Sequence of chain 1.A:
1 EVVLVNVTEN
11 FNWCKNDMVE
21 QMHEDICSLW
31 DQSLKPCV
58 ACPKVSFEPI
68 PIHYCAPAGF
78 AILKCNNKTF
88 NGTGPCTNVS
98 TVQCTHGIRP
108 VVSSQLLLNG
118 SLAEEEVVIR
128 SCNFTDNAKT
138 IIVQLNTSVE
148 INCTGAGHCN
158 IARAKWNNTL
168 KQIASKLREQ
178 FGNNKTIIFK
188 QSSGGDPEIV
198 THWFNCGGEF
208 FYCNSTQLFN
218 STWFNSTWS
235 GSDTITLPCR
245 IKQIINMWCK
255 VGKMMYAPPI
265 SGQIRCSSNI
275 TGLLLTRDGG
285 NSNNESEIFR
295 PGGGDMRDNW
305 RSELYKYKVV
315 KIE

Binding-site contacts:
Ligand atom O7 contacts residue ASN288 of chain 1.A at 3.9 Å.
Ligand atom C3 contacts residue ASN288 of chain 1.A at 3.9 Å.
Ligand atom C2 contacts residue ASN288 of chain 1.A at 2.6 Å.
Ligand atom C4 contacts residue ASN288 of chain 1.A at 4.3 Å.
Ligand atom O5 contacts residue ASN288 of chain 1.A at 2.4 Å (h-bond).
Ligand atom C5 contacts residue ASN288 of chain 1.A at 3.6 Å.
Ligand atom N2 contacts residue ASN288 of chain 1.A at 3.0 Å (h-bond).
Ligand atom C7 contacts residue ASN288 of chain 1.A at 3.8 Å.
Ligand atom C1 contacts residue ASN288 of chain 1.A at 1.4 Å.

The small molecule below binds the protein below.
Small molecule (SMILES): CC(=O)N[C@@H]1[C@@H](O)[C@H](O)[C@@H](CO)O[C@H]1O